Binding-site contacts:
Ligand atom C5 contacts residue ASN67 of chain 57.A at 3.7 Å.
Ligand atom C7 contacts residue ASN67 of chain 57.A at 3.2 Å.
Ligand atom N2 contacts residue ASN67 of chain 57.A at 2.9 Å (h-bond).
Ligand atom C2 contacts residue ASN67 of chain 57.A at 2.5 Å.
Ligand atom C7 contacts residue MET118 of chain 57.A at 4.0 Å (hydrophobic).
Ligand atom O7 contacts residue MET118 of chain 57.A at 3.5 Å.
Ligand atom C8 contacts residue MET118 of chain 57.A at 3.8 Å (hydrophobic).
Ligand atom C8 contacts residue PHE90 of chain 57.A at 4.0 Å (hydrophobic).
Ligand atom C3 contacts residue ASN67 of chain 57.A at 3.8 Å.
Ligand atom O5 contacts residue ASN67 of chain 57.A at 2.4 Å (h-bond).
Ligand atom C1 contacts residue ASN67 of chain 57.A at 1.4 Å.
Ligand atom C4 contacts residue ASN67 of chain 57.A at 4.2 Å.
Ligand atom O7 contacts residue ASN67 of chain 57.A at 3.0 Å (h-bond).
Ligand atom C8 contacts residue ASN67 of chain 57.A at 4.0 Å.

This protein binds this small molecule.
Small molecule (SMILES): CC(=O)N[C@@H]1[C@@H](O)[C@H](O)[C@@H](CO)O[C@H]1O

Sequence of chain 57.A:
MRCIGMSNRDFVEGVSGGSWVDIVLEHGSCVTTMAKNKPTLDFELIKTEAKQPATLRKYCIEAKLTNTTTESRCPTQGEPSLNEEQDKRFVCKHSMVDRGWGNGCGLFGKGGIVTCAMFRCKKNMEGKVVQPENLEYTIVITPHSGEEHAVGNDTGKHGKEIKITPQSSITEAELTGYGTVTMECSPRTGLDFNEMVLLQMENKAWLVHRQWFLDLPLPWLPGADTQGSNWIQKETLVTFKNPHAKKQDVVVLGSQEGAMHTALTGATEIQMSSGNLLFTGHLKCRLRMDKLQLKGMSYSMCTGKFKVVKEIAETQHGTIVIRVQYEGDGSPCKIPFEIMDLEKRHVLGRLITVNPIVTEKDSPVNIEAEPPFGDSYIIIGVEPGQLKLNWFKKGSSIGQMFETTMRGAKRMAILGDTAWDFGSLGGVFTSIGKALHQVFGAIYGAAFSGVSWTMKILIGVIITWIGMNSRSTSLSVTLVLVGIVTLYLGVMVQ